The protein below binds the small molecule below.
Small molecule (SMILES): NCCNC1CCC(CC2=N[C@H]3Cc4cccc(C(=O)O)c4O[B-]3(O)O2)CC1

Sequence of chain 1.B:
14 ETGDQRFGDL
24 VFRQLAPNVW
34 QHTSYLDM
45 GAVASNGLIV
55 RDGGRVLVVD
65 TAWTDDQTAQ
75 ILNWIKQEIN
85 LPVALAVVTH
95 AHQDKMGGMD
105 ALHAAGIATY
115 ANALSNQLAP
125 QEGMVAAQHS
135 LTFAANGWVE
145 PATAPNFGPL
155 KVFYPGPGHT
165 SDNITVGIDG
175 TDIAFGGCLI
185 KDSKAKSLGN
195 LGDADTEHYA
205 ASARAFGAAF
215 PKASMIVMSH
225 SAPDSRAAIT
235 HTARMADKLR

Binding-site contacts:
Ligand atom O15 contacts residue HIS163 of chain 1.B at 3.2 Å.
Ligand atom O15 contacts residue HIS96 of chain 1.B at 3.4 Å (h-bond).
Ligand atom C19 contacts residue LYS185 of chain 1.B at 3.3 Å.
Ligand atom C19 contacts residue HIS224 of chain 1.B at 3.4 Å.
Ligand atom C26 contacts residue TRP67 of chain 1.B at 3.6 Å (hydrophobic).
Ligand atom O21 contacts residue ZN1 of chain 1.K at 2.2 Å.
Ligand atom C27 contacts residue ASN194 of chain 1.B at 3.5 Å.
Ligand atom O14 contacts residue HIS94 of chain 1.B at 3.3 Å (h-bond).
Ligand atom C17 contacts residue ZN1 of chain 1.K at 3.0 Å.
Ligand atom C08 contacts residue HIS96 of chain 1.B at 3.7 Å.
Ligand atom C09 contacts residue ASN194 of chain 1.B at 3.4 Å.
Ligand atom O16 contacts residue ZN1 of chain 1.K at 2.0 Å.
Ligand atom O15 contacts residue ZN1 of chain 1.J at 2.9 Å.
Ligand atom O21 contacts residue HIS163 of chain 1.B at 3.5 Å.
Ligand atom C18 contacts residue HIS224 of chain 1.B at 3.5 Å.
Ligand atom C19 contacts residue ASN194 of chain 1.B at 3.7 Å.
Ligand atom C12 contacts residue ASP98 of chain 1.B at 3.7 Å.
Ligand atom O14 contacts residue ZN1 of chain 1.K at 3.0 Å.
Ligand atom O14 contacts residue ASP98 of chain 1.B at 2.6 Å (salt-bridge).
Ligand atom O20 contacts residue ASN194 of chain 1.B at 2.9 Å (h-bond).
Ligand atom O21 contacts residue HIS224 of chain 1.B at 3.0 Å (h-bond).
Ligand atom B13 contacts residue ASP98 of chain 1.B at 3.4 Å.
Ligand atom O14 contacts residue HIS163 of chain 1.B at 3.4 Å (h-bond).
Ligand atom C22 contacts residue ASN194 of chain 1.B at 3.6 Å.
Ligand atom C10 contacts residue HIS96 of chain 1.B at 3.7 Å.
Ligand atom C18 contacts residue ZN1 of chain 1.K at 3.4 Å.
Ligand atom O16 contacts residue HIS224 of chain 1.B at 3.3 Å (h-bond).
Ligand atom O20 contacts residue LYS185 of chain 1.B at 2.7 Å (salt-bridge).
Ligand atom O21 contacts residue LYS185 of chain 1.B at 3.1 Å (salt-bridge).
Ligand atom B13 contacts residue ZN1 of chain 1.J at 3.0 Å.
Ligand atom O21 contacts residue CYS182 of chain 1.B at 3.4 Å.
Ligand atom O16 contacts residue ASP98 of chain 1.B at 3.1 Å (salt-bridge).
Ligand atom O14 contacts residue HIS96 of chain 1.B at 3.2 Å (h-bond).
Ligand atom O20 contacts residue GLY193 of chain 1.B at 3.4 Å.
Ligand atom O14 contacts residue ZN1 of chain 1.J at 2.0 Å.
Ligand atom C17 contacts residue HIS224 of chain 1.B at 3.4 Å.
Ligand atom O14 contacts residue CYS182 of chain 1.B at 3.7 Å.
Ligand atom C19 contacts residue ZN1 of chain 1.K at 3.1 Å.
Ligand atom C18 contacts residue ASN194 of chain 1.B at 3.8 Å.
Ligand atom B13 contacts residue ZN1 of chain 1.K at 3.1 Å.